Binding-site contacts:
Ligand atom O contacts residue LEU179 of chain 2.A at 3.6 Å.
Ligand atom CB contacts residue TRP235 of chain 2.A at 3.4 Å (hydrophobic).
Ligand atom CG contacts residue GLU19 of chain 2.A at 3.5 Å.
Ligand atom O contacts residue GLU187 of chain 2.A at 3.7 Å.
Ligand atom CA contacts residue ASN231 of chain 2.A at 3.4 Å.
Ligand atom N contacts residue ASN231 of chain 2.A at 2.9 Å (h-bond).
Ligand atom N contacts residue GLU187 of chain 2.A at 3.4 Å (salt-bridge).
Ligand atom O contacts residue ASN231 of chain 2.A at 2.9 Å (h-bond).
Ligand atom O2P contacts residue ARG134 of chain 2.A at 2.8 Å (salt-bridge).
Ligand atom O contacts residue VAL183 of chain 2.A at 3.5 Å.
Ligand atom CZ contacts residue ASP220 of chain 2.A at 3.5 Å.
Ligand atom O3P contacts residue TYR135 of chain 2.A at 2.6 Å (h-bond).
Ligand atom NE contacts residue GLU19 of chain 2.A at 2.9 Å (salt-bridge).
Ligand atom CB contacts residue ASN231 of chain 2.A at 3.3 Å.
Ligand atom NH2 contacts residue LEU48 of chain 2.A at 3.5 Å.
Ligand atom O contacts residue TVB1 of chain 2.C at 3.4 Å.
Ligand atom C contacts residue ASN231 of chain 2.A at 3.6 Å.
Ligand atom NH2 contacts residue GLU19 of chain 2.A at 2.9 Å (salt-bridge).
Ligand atom O2P contacts residue ARG61 of chain 2.A at 3.0 Å (salt-bridge).
Ligand atom O contacts residue TVB1 of chain 2.C at 3.3 Å.
Ligand atom CB contacts residue ASN180 of chain 2.A at 3.2 Å.
Ligand atom NE contacts residue ASP220 of chain 2.A at 2.8 Å (salt-bridge).
Ligand atom N contacts residue LYS54 of chain 2.A at 3.6 Å.
Ligand atom O contacts residue LYS54 of chain 2.A at 3.5 Å.
Ligand atom CA contacts residue ASN180 of chain 2.A at 3.4 Å.
Ligand atom N contacts residue LEU179 of chain 2.A at 3.5 Å.
Ligand atom C contacts residue ASN180 of chain 2.A at 3.5 Å.
Ligand atom N contacts residue LEU234 of chain 2.A at 3.5 Å.
Ligand atom NH2 contacts residue ASP220 of chain 2.A at 2.9 Å (salt-bridge).
Ligand atom NE contacts residue VAL51 of chain 2.A at 3.6 Å.
Ligand atom O contacts residue VAL51 of chain 2.A at 3.2 Å.
Ligand atom CZ contacts residue GLU19 of chain 2.A at 3.6 Å.
Ligand atom P contacts residue ARG61 of chain 2.A at 3.6 Å.
Ligand atom CG2 contacts residue ASN180 of chain 2.A at 3.7 Å.
Ligand atom O3P contacts residue ARG134 of chain 2.A at 2.9 Å (salt-bridge).
Ligand atom C contacts residue VAL51 of chain 2.A at 3.6 Å (hydrophobic).
Ligand atom CB contacts residue GLU187 of chain 2.A at 3.7 Å.
Ligand atom N contacts residue ASN180 of chain 2.A at 2.8 Å (h-bond).
Ligand atom CG2 contacts residue LYS127 of chain 2.A at 3.6 Å.
Ligand atom O1P contacts residue ARG61 of chain 2.A at 2.9 Å (salt-bridge).

Sequence of chain 2.A:
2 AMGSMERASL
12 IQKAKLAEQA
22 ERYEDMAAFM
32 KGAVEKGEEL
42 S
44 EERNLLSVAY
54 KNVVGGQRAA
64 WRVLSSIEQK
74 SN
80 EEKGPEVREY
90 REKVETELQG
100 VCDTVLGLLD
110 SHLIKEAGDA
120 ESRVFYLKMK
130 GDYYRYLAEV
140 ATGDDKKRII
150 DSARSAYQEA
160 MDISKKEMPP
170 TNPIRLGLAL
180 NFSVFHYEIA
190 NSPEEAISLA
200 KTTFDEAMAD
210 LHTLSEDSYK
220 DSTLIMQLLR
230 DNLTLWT

This small molecule binds to this protein.
Small molecule (SMILES): CC[C@H](C)[C@H](NC(=O)[C@H](COP(=O)(O)O)NC(=O)CNC(=O)[C@H](C)N)C(=O)N1CCC[C@H]1C(=O)NCC(=O)N[C@@H](CCCN=C(N)N)C(=O)N[C@@H](CCCN=C(N)N)C(=O)N[C@@H](CO)C(=O)O